Sequence of chain 44.C:
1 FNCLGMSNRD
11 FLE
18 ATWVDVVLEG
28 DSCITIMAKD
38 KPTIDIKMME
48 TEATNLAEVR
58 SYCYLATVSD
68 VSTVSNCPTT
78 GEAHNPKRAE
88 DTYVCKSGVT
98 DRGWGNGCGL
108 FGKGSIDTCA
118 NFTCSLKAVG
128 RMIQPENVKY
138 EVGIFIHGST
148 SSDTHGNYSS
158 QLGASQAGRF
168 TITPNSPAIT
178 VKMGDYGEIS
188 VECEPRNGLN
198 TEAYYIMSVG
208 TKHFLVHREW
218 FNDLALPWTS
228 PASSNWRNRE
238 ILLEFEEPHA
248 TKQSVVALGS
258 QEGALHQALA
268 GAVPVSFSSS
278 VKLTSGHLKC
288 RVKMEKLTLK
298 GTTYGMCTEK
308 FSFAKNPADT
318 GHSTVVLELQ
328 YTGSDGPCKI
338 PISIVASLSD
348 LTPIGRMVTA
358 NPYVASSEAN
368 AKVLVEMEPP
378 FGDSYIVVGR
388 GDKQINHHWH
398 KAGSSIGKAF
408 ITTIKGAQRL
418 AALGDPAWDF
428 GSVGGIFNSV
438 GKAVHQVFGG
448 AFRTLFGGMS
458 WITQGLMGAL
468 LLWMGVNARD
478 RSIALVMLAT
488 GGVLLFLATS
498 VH

A protein and the small-molecule ligand that binds it are described below.
Small molecule (SMILES): CC(=O)N[C@@H]1[C@@H](O)[C@H](O)[C@@H](CO)O[C@H]1O

Binding-site contacts:
Ligand atom O7 contacts residue TYR90 of chain 44.C at 3.7 Å.
Ligand atom C1 contacts residue ASN118 of chain 44.C at 1.4 Å.
Ligand atom C4 contacts residue ASN118 of chain 44.C at 4.2 Å.
Ligand atom C5 contacts residue THR120 of chain 44.C at 4.0 Å.
Ligand atom O6 contacts residue THR89 of chain 44.C at 3.5 Å.
Ligand atom C7 contacts residue TYR90 of chain 44.C at 3.8 Å (hydrophobic).
Ligand atom O6 contacts residue PHE119 of chain 44.C at 2.8 Å (h-bond).
Ligand atom C8 contacts residue TYR90 of chain 44.C at 3.9 Å (hydrophobic).
Ligand atom C1 contacts residue SER66 of chain 44.C at 4.2 Å.
Ligand atom C6 contacts residue PHE119 of chain 44.C at 4.1 Å (hydrophobic).
Ligand atom C5 contacts residue THR89 of chain 44.C at 4.1 Å.
Ligand atom C7 contacts residue ASN118 of chain 44.C at 3.6 Å.
Ligand atom O5 contacts residue THR120 of chain 44.C at 3.4 Å (h-bond).
Ligand atom C5 contacts residue ASN118 of chain 44.C at 3.7 Å.
Ligand atom O6 contacts residue THR120 of chain 44.C at 3.1 Å (h-bond).
Ligand atom O7 contacts residue ASN118 of chain 44.C at 4.5 Å.
Ligand atom C8 contacts residue ASN118 of chain 44.C at 3.9 Å.
Ligand atom C2 contacts residue ASN118 of chain 44.C at 2.4 Å.
Ligand atom C2 contacts residue SER66 of chain 44.C at 4.4 Å.
Ligand atom O5 contacts residue PHE119 of chain 44.C at 4.2 Å.
Ligand atom O5 contacts residue THR89 of chain 44.C at 3.8 Å.
Ligand atom C1 contacts residue THR89 of chain 44.C at 3.9 Å.
Ligand atom N2 contacts residue ASN118 of chain 44.C at 2.9 Å (h-bond).
Ligand atom C3 contacts residue ASN118 of chain 44.C at 3.8 Å.
Ligand atom N2 contacts residue TYR90 of chain 44.C at 4.5 Å.
Ligand atom C6 contacts residue THR89 of chain 44.C at 4.2 Å.
Ligand atom O6 contacts residue ASN118 of chain 44.C at 4.1 Å.
Ligand atom O5 contacts residue ASN118 of chain 44.C at 2.4 Å (h-bond).
Ligand atom C6 contacts residue THR120 of chain 44.C at 3.4 Å.